Sequence of chain 1.A:
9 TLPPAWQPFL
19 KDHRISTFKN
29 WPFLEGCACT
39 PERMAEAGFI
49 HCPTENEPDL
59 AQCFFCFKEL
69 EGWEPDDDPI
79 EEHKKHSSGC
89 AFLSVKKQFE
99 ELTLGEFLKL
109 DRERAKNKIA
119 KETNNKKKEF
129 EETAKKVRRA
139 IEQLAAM

Binding-site contacts:
Ligand atom CD contacts residue GLU67 of chain 1.A at 3.8 Å.
Ligand atom CA contacts residue HIS84 of chain 1.A at 3.6 Å.
Ligand atom CG contacts residue GLU69 of chain 1.A at 3.8 Å.
Ligand atom CA contacts residue GLU69 of chain 1.A at 3.7 Å.
Ligand atom OG1 contacts residue LYS66 of chain 1.A at 4.0 Å.
Ligand atom O contacts residue GLU69 of chain 1.A at 2.7 Å (salt-bridge).
Ligand atom CA contacts residue GLU69 of chain 1.A at 3.8 Å.
Ligand atom CB contacts residue GLY70 of chain 1.A at 3.5 Å.
Ligand atom C contacts residue GLU67 of chain 1.A at 3.9 Å.
Ligand atom O3P contacts residue LYS66 of chain 1.A at 3.7 Å.
Ligand atom CB contacts residue TRP71 of chain 1.A at 3.5 Å (hydrophobic).
Ligand atom N contacts residue GLU67 of chain 1.A at 3.3 Å (salt-bridge).
Ligand atom P contacts residue HIS84 of chain 1.A at 3.6 Å.
Ligand atom OG1 contacts residue HIS84 of chain 1.A at 3.4 Å (h-bond).
Ligand atom CB contacts residue ASP75 of chain 1.A at 3.8 Å.
Ligand atom CA contacts residue ASP75 of chain 1.A at 3.6 Å.
Ligand atom O contacts residue HIS84 of chain 1.A at 3.0 Å (h-bond).
Ligand atom O contacts residue LEU68 of chain 1.A at 3.3 Å.
Ligand atom N contacts residue GLU69 of chain 1.A at 3.5 Å (salt-bridge).
Ligand atom CA contacts residue GLU67 of chain 1.A at 3.5 Å.
Ligand atom N contacts residue ASP75 of chain 1.A at 2.7 Å (salt-bridge).
Ligand atom N contacts residue GLU80 of chain 1.A at 2.7 Å (salt-bridge).
Ligand atom CE contacts residue GLU55 of chain 1.A at 3.9 Å.
Ligand atom CZ contacts residue GLU69 of chain 1.A at 3.8 Å.
Ligand atom CG2 contacts residue LYS66 of chain 1.A at 3.6 Å.
Ligand atom CA contacts residue GLY70 of chain 1.A at 3.2 Å.
Ligand atom C contacts residue GLU80 of chain 1.A at 3.8 Å.
Ligand atom NH1 contacts residue GLU69 of chain 1.A at 2.7 Å (salt-bridge).
Ligand atom O3P contacts residue HIS84 of chain 1.A at 3.0 Å (h-bond).
Ligand atom C contacts residue GLU69 of chain 1.A at 3.7 Å.
Ligand atom C contacts residue HIS84 of chain 1.A at 3.8 Å.
Ligand atom CG contacts residue GLU55 of chain 1.A at 3.8 Å.
Ligand atom NZ contacts residue GLU67 of chain 1.A at 3.5 Å (salt-bridge).
Ligand atom C contacts residue GLU69 of chain 1.A at 3.7 Å.
Ligand atom CA contacts residue GLU69 of chain 1.A at 3.6 Å.
Ligand atom CA contacts residue GLU80 of chain 1.A at 3.7 Å.
Ligand atom O contacts residue GLU80 of chain 1.A at 3.2 Å (salt-bridge).
Ligand atom N contacts residue GLU69 of chain 1.A at 2.9 Å (salt-bridge).
Ligand atom CB contacts residue GLU69 of chain 1.A at 3.0 Å.
Ligand atom O2P contacts residue LYS66 of chain 1.A at 3.2 Å (salt-bridge).

A small-molecule ligand and the protein it binds are described below.
Small molecule (SMILES): C[C@H](N)C(=O)N[C@@H](CCCN=C(N)N)C(=O)N[C@H](C(=O)N[C@@H](CCCCN)C(=O)N[C@@H](C)C(=O)N[C@@H](C)C=O)[C@@H](C)OP(=O)(O)O